Sequence of chain 1.B:
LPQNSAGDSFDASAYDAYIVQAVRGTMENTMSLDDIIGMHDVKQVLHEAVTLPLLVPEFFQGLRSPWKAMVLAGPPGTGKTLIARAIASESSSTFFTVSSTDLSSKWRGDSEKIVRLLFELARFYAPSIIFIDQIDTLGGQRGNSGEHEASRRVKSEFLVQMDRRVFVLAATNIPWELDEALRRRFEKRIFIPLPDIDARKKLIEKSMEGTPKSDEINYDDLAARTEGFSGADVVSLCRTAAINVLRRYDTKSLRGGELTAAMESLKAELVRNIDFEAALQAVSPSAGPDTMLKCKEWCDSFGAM

Sequence of chain 1.D:
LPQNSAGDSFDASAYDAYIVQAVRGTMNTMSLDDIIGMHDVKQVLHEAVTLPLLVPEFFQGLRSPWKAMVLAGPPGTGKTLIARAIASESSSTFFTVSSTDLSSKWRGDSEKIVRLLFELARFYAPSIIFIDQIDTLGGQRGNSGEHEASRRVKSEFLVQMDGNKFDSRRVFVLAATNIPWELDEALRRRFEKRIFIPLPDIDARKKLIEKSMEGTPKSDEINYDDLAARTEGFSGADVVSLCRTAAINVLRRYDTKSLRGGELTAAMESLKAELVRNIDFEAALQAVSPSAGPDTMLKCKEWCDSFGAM

This protein binds this small molecule.
Small molecule (SMILES): C[C@H](NC(=O)[C@H](CCC(=O)O)NC(=O)[C@H](CCC(=O)O)NC(=O)[C@H](CCC(=O)O)NC(=O)[C@H](CCC(=O)O)NC(=O)[C@H](CCC(=O)O)NC(=O)[C@H](CCC(=O)O)NC(=O)[C@H](CCC(=O)O)NC(=O)[C@H](CCC(=O)O)NC(=O)[C@H](CCC(=O)O)NC(=O)[C@@H](N)CCC(=O)O)C(=O)N[C@H](C=O)CCC(=O)O

Sequence of chain 1.F:
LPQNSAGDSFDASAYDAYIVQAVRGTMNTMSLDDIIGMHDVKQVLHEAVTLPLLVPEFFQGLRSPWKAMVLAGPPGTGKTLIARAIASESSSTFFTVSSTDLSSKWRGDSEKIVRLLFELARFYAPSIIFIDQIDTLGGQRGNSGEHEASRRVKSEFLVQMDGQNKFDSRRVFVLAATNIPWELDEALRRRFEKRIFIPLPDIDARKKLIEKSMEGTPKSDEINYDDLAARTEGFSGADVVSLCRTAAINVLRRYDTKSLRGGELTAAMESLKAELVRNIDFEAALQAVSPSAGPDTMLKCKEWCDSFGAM

Binding-site contacts:
Ligand atom OE2 contacts residue TRP284 of chain 1.E at 3.2 Å (h-bond).
Ligand atom OE1 contacts residue TRP284 of chain 1.E at 3.2 Å.
Ligand atom OE2 contacts residue HIS325 of chain 1.C at 3.5 Å (h-bond).
Ligand atom OE1 contacts residue TRP284 of chain 1.F at 3.2 Å.
Ligand atom N contacts residue LYS283 of chain 1.D at 3.2 Å (salt-bridge).
Ligand atom N contacts residue LYS283 of chain 1.E at 3.6 Å.
Ligand atom CG contacts residue LYS283 of chain 1.E at 3.5 Å.
Ligand atom N contacts residue LYS283 of chain 1.F at 3.1 Å (salt-bridge).
Ligand atom OE2 contacts residue TRP284 of chain 1.D at 3.5 Å.
Ligand atom O contacts residue ARG285 of chain 1.C at 3.5 Å (salt-bridge).
Ligand atom O contacts residue HIS325 of chain 1.C at 3.4 Å.
Ligand atom CD contacts residue HIS325 of chain 1.C at 3.6 Å.
Ligand atom CG contacts residue TRP284 of chain 1.D at 3.5 Å (hydrophobic).
Ligand atom CG contacts residue TRP284 of chain 1.E at 3.6 Å (hydrophobic).
Ligand atom C contacts residue LYS283 of chain 1.C at 3.7 Å.
Ligand atom O contacts residue ARG285 of chain 1.B at 3.3 Å.
Ligand atom O contacts residue HIS325 of chain 1.E at 3.5 Å.
Ligand atom O contacts residue ARG285 of chain 1.E at 3.5 Å (salt-bridge).
Ligand atom O contacts residue TRP284 of chain 1.F at 3.5 Å.
Ligand atom O contacts residue ARG285 of chain 1.D at 3.5 Å (salt-bridge).
Ligand atom CD contacts residue HIS325 of chain 1.B at 3.5 Å.
Ligand atom OE1 contacts residue ARG285 of chain 1.D at 3.3 Å.
Ligand atom OE1 contacts residue ARG285 of chain 1.C at 3.4 Å.
Ligand atom OE1 contacts residue ALA327 of chain 1.C at 3.4 Å.
Ligand atom OE1 contacts residue LYS283 of chain 1.E at 3.4 Å.
Ligand atom CB contacts residue TRP284 of chain 1.C at 3.6 Å (hydrophobic).
Ligand atom N contacts residue LYS283 of chain 1.C at 3.1 Å (salt-bridge).
Ligand atom OE1 contacts residue ALA327 of chain 1.D at 3.4 Å.
Ligand atom CD contacts residue TRP284 of chain 1.C at 3.7 Å (hydrophobic).
Ligand atom O contacts residue TRP284 of chain 1.C at 3.2 Å.
Ligand atom OE2 contacts residue ALA327 of chain 1.D at 3.4 Å.
Ligand atom OE1 contacts residue ARG285 of chain 1.E at 3.4 Å.
Ligand atom CA contacts residue LYS283 of chain 1.D at 3.7 Å.
Ligand atom OE2 contacts residue HIS325 of chain 1.B at 2.5 Å (h-bond).
Ligand atom CA contacts residue LYS283 of chain 1.C at 3.4 Å.
Ligand atom CG contacts residue TRP284 of chain 1.B at 3.7 Å (hydrophobic).
Ligand atom CB contacts residue TRP284 of chain 1.D at 3.7 Å (hydrophobic).
Ligand atom OE1 contacts residue TRP284 of chain 1.C at 3.3 Å.
Ligand atom CD contacts residue HIS325 of chain 1.F at 3.6 Å.
Ligand atom O contacts residue TRP284 of chain 1.D at 3.5 Å.

Sequence of chain 1.C:
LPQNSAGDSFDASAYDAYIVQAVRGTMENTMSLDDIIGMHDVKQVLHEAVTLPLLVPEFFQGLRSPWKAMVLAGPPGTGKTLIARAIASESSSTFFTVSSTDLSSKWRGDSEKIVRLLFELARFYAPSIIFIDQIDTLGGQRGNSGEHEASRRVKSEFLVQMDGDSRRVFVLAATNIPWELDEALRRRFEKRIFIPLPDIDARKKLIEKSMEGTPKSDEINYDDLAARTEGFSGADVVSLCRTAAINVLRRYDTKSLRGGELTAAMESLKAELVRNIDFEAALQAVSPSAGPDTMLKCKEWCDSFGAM

Sequence of chain 1.E:
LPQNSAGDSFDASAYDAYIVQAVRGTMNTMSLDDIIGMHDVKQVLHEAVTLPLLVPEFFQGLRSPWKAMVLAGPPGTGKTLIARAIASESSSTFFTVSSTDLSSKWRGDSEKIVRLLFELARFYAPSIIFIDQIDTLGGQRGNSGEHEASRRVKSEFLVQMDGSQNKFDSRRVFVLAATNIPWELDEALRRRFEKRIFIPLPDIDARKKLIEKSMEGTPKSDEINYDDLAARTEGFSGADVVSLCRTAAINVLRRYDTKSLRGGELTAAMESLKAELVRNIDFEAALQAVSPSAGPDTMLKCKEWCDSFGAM